Sequence of chain 1.B:
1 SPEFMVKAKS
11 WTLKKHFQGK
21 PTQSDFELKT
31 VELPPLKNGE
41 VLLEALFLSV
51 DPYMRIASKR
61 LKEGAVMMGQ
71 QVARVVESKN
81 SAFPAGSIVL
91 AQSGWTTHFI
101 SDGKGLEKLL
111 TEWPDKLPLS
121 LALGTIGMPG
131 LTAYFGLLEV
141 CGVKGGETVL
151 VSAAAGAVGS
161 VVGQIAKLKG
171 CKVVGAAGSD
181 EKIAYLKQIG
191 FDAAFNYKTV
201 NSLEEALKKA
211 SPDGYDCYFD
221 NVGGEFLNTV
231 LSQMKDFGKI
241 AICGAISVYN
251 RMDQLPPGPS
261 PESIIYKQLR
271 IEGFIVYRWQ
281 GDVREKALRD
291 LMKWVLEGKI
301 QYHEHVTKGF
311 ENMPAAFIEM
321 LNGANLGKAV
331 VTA

This protein binds this small molecule.
Small molecule (SMILES): COc1ccc2c(c1)c(CC(=O)O)c(C)n2C(=O)c1ccc(Cl)cc1

Binding-site contacts:
Ligand atom O1 contacts residue ILE265 of chain 1.B at 3.5 Å.
Ligand atom C15 contacts residue TYR249 of chain 1.A at 3.6 Å (hydrophobic).
Ligand atom C12 contacts residue GLU262 of chain 1.B at 3.8 Å.
Ligand atom C4 contacts residue ILE275 of chain 1.A at 3.6 Å (hydrophobic).
Ligand atom C11 contacts residue TYR266 of chain 1.B at 3.4 Å (hydrophobic).
Ligand atom C17 contacts residue ALA57 of chain 1.A at 3.5 Å (hydrophobic).
Ligand atom O2 contacts residue ALA57 of chain 1.A at 3.4 Å.
Ligand atom C5 contacts residue ILE275 of chain 1.A at 3.5 Å (hydrophobic).
Ligand atom CL contacts residue TYR249 of chain 1.A at 3.7 Å.
Ligand atom O2 contacts residue TYR266 of chain 1.B at 2.6 Å (h-bond).
Ligand atom N contacts residue TYR266 of chain 1.B at 3.8 Å.
Ligand atom C10 contacts residue ILE265 of chain 1.B at 3.7 Å (hydrophobic).
Ligand atom C13 contacts residue TYR249 of chain 1.A at 4.1 Å (hydrophobic).
Ligand atom C contacts residue TYR266 of chain 1.B at 3.8 Å (hydrophobic).
Ligand atom C16 contacts residue TYR53 of chain 1.A at 3.5 Å (hydrophobic).
Ligand atom C7 contacts residue TYR266 of chain 1.B at 3.9 Å (hydrophobic).
Ligand atom C12 contacts residue TYR266 of chain 1.B at 3.6 Å (hydrophobic).
Ligand atom C17 contacts residue TYR53 of chain 1.A at 3.8 Å (hydrophobic).
Ligand atom C13 contacts residue ILE265 of chain 1.B at 3.7 Å (hydrophobic).
Ligand atom CL contacts residue ILE265 of chain 1.B at 3.9 Å.
Ligand atom C14 contacts residue TYR249 of chain 1.A at 3.0 Å (hydrophobic).
Ligand atom C1 contacts residue TYR266 of chain 1.B at 4.0 Å (hydrophobic).
Ligand atom CL contacts residue PRO261 of chain 1.B at 3.9 Å.
Ligand atom O1 contacts residue NAP1 of chain 1.C at 4.0 Å.
Ligand atom C18 contacts residue ALA57 of chain 1.A at 3.5 Å (hydrophobic).
Ligand atom C11 contacts residue ILE265 of chain 1.B at 3.9 Å (hydrophobic).
Ligand atom CL contacts residue GLU262 of chain 1.B at 3.6 Å.
Ligand atom C14 contacts residue ILE265 of chain 1.B at 3.6 Å (hydrophobic).
Ligand atom C18 contacts residue TYR266 of chain 1.B at 3.3 Å (hydrophobic).
Ligand atom O2 contacts residue ILE56 of chain 1.A at 3.7 Å.
Ligand atom C16 contacts residue ILE56 of chain 1.A at 3.7 Å (hydrophobic).
Ligand atom O3 contacts residue TYR266 of chain 1.B at 4.0 Å.
Ligand atom C9 contacts residue ILE265 of chain 1.B at 4.0 Å (hydrophobic).
Ligand atom C8 contacts residue TYR53 of chain 1.A at 3.9 Å (hydrophobic).
Ligand atom C8 contacts residue TYR266 of chain 1.B at 3.8 Å (hydrophobic).
Ligand atom C16 contacts residue TYR266 of chain 1.B at 3.9 Å (hydrophobic).
Ligand atom C18 contacts residue ARG60 of chain 1.A at 3.9 Å.
Ligand atom O2 contacts residue ARG60 of chain 1.A at 2.8 Å (salt-bridge).
Ligand atom C15 contacts residue ILE265 of chain 1.B at 4.0 Å (hydrophobic).
Ligand atom C4 contacts residue TYR277 of chain 1.A at 4.0 Å (hydrophobic).

Sequence of chain 1.A:
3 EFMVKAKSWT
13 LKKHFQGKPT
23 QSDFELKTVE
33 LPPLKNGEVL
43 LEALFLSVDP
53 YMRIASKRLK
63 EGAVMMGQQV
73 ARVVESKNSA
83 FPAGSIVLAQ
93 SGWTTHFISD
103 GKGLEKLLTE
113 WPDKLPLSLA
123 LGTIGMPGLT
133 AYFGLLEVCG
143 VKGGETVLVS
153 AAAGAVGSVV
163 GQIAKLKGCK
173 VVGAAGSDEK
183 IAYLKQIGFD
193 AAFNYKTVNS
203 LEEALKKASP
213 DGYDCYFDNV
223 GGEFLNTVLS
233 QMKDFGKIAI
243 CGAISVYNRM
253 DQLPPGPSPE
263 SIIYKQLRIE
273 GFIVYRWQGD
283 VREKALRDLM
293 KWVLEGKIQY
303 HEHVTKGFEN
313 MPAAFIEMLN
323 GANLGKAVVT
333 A